Binding-site contacts:
Ligand atom C3 contacts residue PHE204 of chain 1.A at 4.1 Å (hydrophobic).
Ligand atom C3 contacts residue LEU98 of chain 1.A at 4.0 Å (hydrophobic).
Ligand atom C8 contacts residue VAL90 of chain 1.A at 3.8 Å (hydrophobic).
Ligand atom O7 contacts residue ASN88 of chain 1.A at 3.1 Å (h-bond).
Ligand atom C16 contacts residue ILE89 of chain 1.A at 4.1 Å (hydrophobic).
Ligand atom C12 contacts residue LEU193 of chain 1.A at 4.0 Å (hydrophobic).
Ligand atom C25 contacts residue ALA262 of chain 1.A at 4.0 Å (hydrophobic).
Ligand atom O7 contacts residue GLN94 of chain 1.A at 3.2 Å (h-bond).
Ligand atom C4 contacts residue HIS92 of chain 1.A at 3.6 Å.
Ligand atom C7 contacts residue ASN88 of chain 1.A at 3.7 Å.
Ligand atom O1 contacts residue ALA56 of chain 1.A at 3.9 Å.
Ligand atom C4 contacts residue LEU98 of chain 1.A at 4.0 Å (hydrophobic).
Ligand atom C11 contacts residue ILE192 of chain 1.A at 3.7 Å (hydrophobic).
Ligand atom C15 contacts residue ASN88 of chain 1.A at 3.7 Å.
Ligand atom C15 contacts residue GLN94 of chain 1.A at 4.0 Å.
Ligand atom O7 contacts residue VAL90 of chain 1.A at 4.0 Å.
Ligand atom C21 contacts residue PHE102 of chain 1.A at 4.1 Å (hydrophobic).
Ligand atom C18 contacts residue VAL90 of chain 1.A at 4.0 Å (hydrophobic).
Ligand atom C15 contacts residue PHE102 of chain 1.A at 4.1 Å (hydrophobic).
Ligand atom C6 contacts residue ASN88 of chain 1.A at 4.0 Å.
Ligand atom C12 contacts residue PHE102 of chain 1.A at 4.0 Å (hydrophobic).
Ligand atom O1 contacts residue HIS92 of chain 1.A at 3.9 Å.
Ligand atom C24 contacts residue ILE106 of chain 1.A at 4.0 Å (hydrophobic).
Ligand atom C14 contacts residue PHE102 of chain 1.A at 3.9 Å (hydrophobic).
Ligand atom C23 contacts residue VAL261 of chain 1.A at 4.1 Å (hydrophobic).
Ligand atom C27 contacts residue ILE412 of chain 1.A at 4.1 Å (hydrophobic).
Ligand atom C1 contacts residue PHE207 of chain 1.A at 3.5 Å (hydrophobic).
Ligand atom C21 contacts residue VAL261 of chain 1.A at 3.9 Å (hydrophobic).
Ligand atom O1 contacts residue PHE204 of chain 1.A at 4.0 Å.
Ligand atom C18 contacts residue PHE411 of chain 1.A at 3.8 Å (hydrophobic).
Ligand atom C2 contacts residue PHE195 of chain 1.A at 3.8 Å (hydrophobic).
Ligand atom C26 contacts residue MET313 of chain 1.A at 4.0 Å (hydrophobic).
Ligand atom C18 contacts residue LEU193 of chain 1.A at 3.9 Å (hydrophobic).
Ligand atom C6 contacts residue LEU98 of chain 1.A at 3.9 Å (hydrophobic).
Ligand atom C12 contacts residue ILE192 of chain 1.A at 3.9 Å (hydrophobic).
Ligand atom C17 contacts residue PHE102 of chain 1.A at 3.8 Å (hydrophobic).
Ligand atom C26 contacts residue HEM1 of chain 1.B at 3.7 Å.
Ligand atom C26 contacts residue ALA262 of chain 1.A at 4.0 Å (hydrophobic).
Ligand atom C6 contacts residue VAL90 of chain 1.A at 3.6 Å (hydrophobic).
Ligand atom C7 contacts residue VAL90 of chain 1.A at 3.6 Å (hydrophobic).

Sequence of chain 1.A:
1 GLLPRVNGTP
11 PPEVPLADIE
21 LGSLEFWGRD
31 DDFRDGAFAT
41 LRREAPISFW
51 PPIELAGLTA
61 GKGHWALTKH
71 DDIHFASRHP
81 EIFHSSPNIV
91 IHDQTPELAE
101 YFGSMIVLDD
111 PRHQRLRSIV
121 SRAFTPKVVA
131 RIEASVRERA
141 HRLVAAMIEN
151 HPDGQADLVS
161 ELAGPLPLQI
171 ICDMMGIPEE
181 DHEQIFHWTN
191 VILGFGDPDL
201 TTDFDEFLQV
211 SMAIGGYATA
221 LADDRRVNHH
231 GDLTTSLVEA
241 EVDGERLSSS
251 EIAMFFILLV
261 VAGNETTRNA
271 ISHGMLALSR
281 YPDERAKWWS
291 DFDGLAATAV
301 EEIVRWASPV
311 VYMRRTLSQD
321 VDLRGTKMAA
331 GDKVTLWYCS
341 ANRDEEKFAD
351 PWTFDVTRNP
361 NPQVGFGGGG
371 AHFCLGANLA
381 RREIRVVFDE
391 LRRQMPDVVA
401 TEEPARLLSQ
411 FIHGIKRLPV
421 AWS

This protein binds this small molecule.
Small molecule (SMILES): CC(C)CCC[C@@H](C)[C@H]1CC[C@H]2[C@@H]3C(=O)C=C4C[C@@H](O)CC[C@]4(C)[C@H]3CC[C@]12C